Sequence of chain 4.A:
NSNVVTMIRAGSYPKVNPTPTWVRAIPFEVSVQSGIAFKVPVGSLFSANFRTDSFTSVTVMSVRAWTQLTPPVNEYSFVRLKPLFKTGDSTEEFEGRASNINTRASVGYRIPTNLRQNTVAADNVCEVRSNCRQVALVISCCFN

The small molecule below binds the protein below.
Small molecule (SMILES): CO[P](=O)(O)O[C@H]1[C@@H](O)[C@H](n2ccc(=O)[nH]c2=O)O[C@@H]1COP(=O)(O)O

Sequence of chain 50.A:
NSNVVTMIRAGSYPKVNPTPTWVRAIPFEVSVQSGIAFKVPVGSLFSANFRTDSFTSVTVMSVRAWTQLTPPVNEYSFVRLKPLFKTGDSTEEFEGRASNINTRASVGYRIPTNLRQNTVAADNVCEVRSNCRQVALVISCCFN

Binding-site contacts:
Ligand atom C5 contacts residue ARG125 of chain 50.A at 3.5 Å.
Ligand atom O4 contacts residue SER17 of chain 4.A at 3.2 Å.
Ligand atom C5' contacts residue ARG125 of chain 50.A at 4.1 Å.
Ligand atom OP1 contacts residue ARG125 of chain 50.A at 2.9 Å (salt-bridge).
Ligand atom C5' contacts residue SER77 of chain 50.A at 4.4 Å.
Ligand atom C5 contacts residue THR21 of chain 4.A at 4.3 Å.
Ligand atom N1 contacts residue ASN16 of chain 4.A at 4.4 Å.
Ligand atom OP2 contacts residue ARG131 of chain 50.A at 3.7 Å.
Ligand atom OP1 contacts residue ILE23 of chain 4.A at 3.9 Å.
Ligand atom P contacts residue ARG125 of chain 50.A at 3.7 Å.
Ligand atom C1' contacts residue ARG125 of chain 50.A at 4.2 Å.
Ligand atom C4 contacts residue ARG125 of chain 50.A at 3.5 Å.
Ligand atom C3' contacts residue ARG125 of chain 50.A at 3.3 Å.
Ligand atom C2 contacts residue ASN16 of chain 4.A at 3.0 Å.
Ligand atom OP3 contacts residue ILE23 of chain 4.A at 4.2 Å.
Ligand atom OP2 contacts residue SER77 of chain 50.A at 4.1 Å.
Ligand atom P contacts residue ILE23 of chain 4.A at 4.4 Å.
Ligand atom C4 contacts residue SER17 of chain 4.A at 4.1 Å.
Ligand atom C6 contacts residue ARG125 of chain 50.A at 3.5 Å.
Ligand atom O2 contacts residue ARG125 of chain 50.A at 3.9 Å.
Ligand atom OP1 contacts residue ARG131 of chain 50.A at 3.4 Å (salt-bridge).
Ligand atom O3' contacts residue ARG125 of chain 50.A at 4.0 Å.
Ligand atom C4' contacts residue ARG125 of chain 50.A at 4.4 Å.
Ligand atom O5' contacts residue ARG131 of chain 50.A at 2.6 Å (salt-bridge).
Ligand atom C5' contacts residue ARG131 of chain 50.A at 3.2 Å.
Ligand atom O4 contacts residue ARG125 of chain 50.A at 3.8 Å.
Ligand atom OP2 contacts residue ILE23 of chain 4.A at 4.5 Å.
Ligand atom C5' contacts residue MET76 of chain 50.A at 4.3 Å (hydrophobic).
Ligand atom O4 contacts residue THR21 of chain 4.A at 3.9 Å.
Ligand atom P contacts residue ARG131 of chain 50.A at 3.5 Å.
Ligand atom O2 contacts residue ASN16 of chain 4.A at 2.5 Å (h-bond).
Ligand atom C2 contacts residue ARG125 of chain 50.A at 3.8 Å.
Ligand atom N3 contacts residue SER17 of chain 4.A at 4.3 Å.
Ligand atom O5' contacts residue ARG125 of chain 50.A at 3.0 Å (salt-bridge).
Ligand atom N1 contacts residue ARG125 of chain 50.A at 3.7 Å.
Ligand atom C4 contacts residue ASN16 of chain 4.A at 4.1 Å.
Ligand atom OP3 contacts residue ARG125 of chain 50.A at 2.8 Å.
Ligand atom C2' contacts residue ARG125 of chain 50.A at 3.6 Å.
Ligand atom N3 contacts residue ARG125 of chain 50.A at 3.6 Å (salt-bridge).
Ligand atom N3 contacts residue ASN16 of chain 4.A at 2.9 Å (h-bond).